This small molecule binds to this protein.
Small molecule (SMILES): CC(=O)N[C@@H]1[C@@H](O)[C@H](O)[C@@H](CO)O[C@H]1O

Sequence of chain 1.A:
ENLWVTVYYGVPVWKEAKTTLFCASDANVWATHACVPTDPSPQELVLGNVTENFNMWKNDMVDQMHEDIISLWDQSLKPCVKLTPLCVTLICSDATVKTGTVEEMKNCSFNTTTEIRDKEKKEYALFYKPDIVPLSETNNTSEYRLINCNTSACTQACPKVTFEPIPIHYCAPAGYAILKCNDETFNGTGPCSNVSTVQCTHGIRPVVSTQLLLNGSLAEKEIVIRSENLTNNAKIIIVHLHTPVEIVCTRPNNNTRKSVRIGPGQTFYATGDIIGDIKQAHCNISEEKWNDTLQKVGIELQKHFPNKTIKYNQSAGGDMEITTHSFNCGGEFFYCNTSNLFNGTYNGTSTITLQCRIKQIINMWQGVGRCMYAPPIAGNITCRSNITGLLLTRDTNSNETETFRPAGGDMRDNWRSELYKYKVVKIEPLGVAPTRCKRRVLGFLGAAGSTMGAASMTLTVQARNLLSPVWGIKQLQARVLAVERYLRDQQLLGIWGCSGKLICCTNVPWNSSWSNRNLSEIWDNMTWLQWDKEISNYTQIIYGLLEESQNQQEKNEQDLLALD

Binding-site contacts:
Ligand atom C3 contacts residue ASN324 of chain 1.A at 3.8 Å.
Ligand atom C5 contacts residue LEU327 of chain 1.A at 4.3 Å (hydrophobic).
Ligand atom C4 contacts residue GLY377 of chain 1.A at 4.3 Å.
Ligand atom N2 contacts residue ASN324 of chain 1.A at 3.0 Å (h-bond).
Ligand atom C7 contacts residue ASN324 of chain 1.A at 3.5 Å.
Ligand atom O5 contacts residue ASN324 of chain 1.A at 2.3 Å (h-bond).
Ligand atom C4 contacts residue THR378 of chain 1.A at 3.4 Å.
Ligand atom O4 contacts residue THR378 of chain 1.A at 2.9 Å (h-bond).
Ligand atom O6 contacts residue TYR379 of chain 1.A at 3.9 Å.
Ligand atom O7 contacts residue ASN324 of chain 1.A at 3.6 Å.
Ligand atom C5 contacts residue THR378 of chain 1.A at 3.9 Å.
Ligand atom C5 contacts residue ASN324 of chain 1.A at 3.6 Å.
Ligand atom C6 contacts residue THR378 of chain 1.A at 3.3 Å.
Ligand atom C2 contacts residue ASN324 of chain 1.A at 2.6 Å.
Ligand atom C5 contacts residue GLY377 of chain 1.A at 3.9 Å.
Ligand atom C4 contacts residue ASN324 of chain 1.A at 4.2 Å.
Ligand atom C6 contacts residue LEU327 of chain 1.A at 3.8 Å (hydrophobic).
Ligand atom O6 contacts residue THR378 of chain 1.A at 2.7 Å (h-bond).
Ligand atom O5 contacts residue LEU327 of chain 1.A at 4.3 Å.
Ligand atom C6 contacts residue GLY377 of chain 1.A at 3.9 Å.
Ligand atom O4 contacts residue GLY377 of chain 1.A at 3.5 Å.
Ligand atom C1 contacts residue ASN324 of chain 1.A at 1.4 Å.